Sequence of chain 1.A:
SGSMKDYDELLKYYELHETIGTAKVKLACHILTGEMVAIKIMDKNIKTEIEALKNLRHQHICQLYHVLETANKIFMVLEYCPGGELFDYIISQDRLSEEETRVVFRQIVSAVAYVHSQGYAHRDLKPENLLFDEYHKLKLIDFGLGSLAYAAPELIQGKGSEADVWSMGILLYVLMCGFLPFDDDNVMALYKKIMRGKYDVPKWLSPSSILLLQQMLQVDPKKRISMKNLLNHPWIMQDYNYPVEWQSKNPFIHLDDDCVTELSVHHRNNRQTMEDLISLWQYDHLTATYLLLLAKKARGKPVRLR

Binding-site contacts:
Ligand atom C6 contacts residue GLU91 of chain 1.A at 3.5 Å.
Ligand atom CAM contacts residue ILE21 of chain 1.A at 4.1 Å (hydrophobic).
Ligand atom CAA contacts residue LEU90 of chain 1.A at 3.5 Å (hydrophobic).
Ligand atom CAJ contacts residue ILE153 of chain 1.A at 3.6 Å (hydrophobic).
Ligand atom CAH contacts residue LEU143 of chain 1.A at 3.6 Å (hydrophobic).
Ligand atom C2 contacts residue TYR92 of chain 1.A at 4.1 Å (hydrophobic).
Ligand atom CAS contacts residue PRO94 of chain 1.A at 3.7 Å (hydrophobic).
Ligand atom OAC contacts residue LYS44 of chain 1.A at 3.3 Å (salt-bridge).
Ligand atom C2 contacts residue LEU143 of chain 1.A at 3.9 Å (hydrophobic).
Ligand atom CAF contacts residue ILE153 of chain 1.A at 3.4 Å (hydrophobic).
Ligand atom CAL contacts residue GLY96 of chain 1.A at 3.9 Å.
Ligand atom C6 contacts residue CYS93 of chain 1.A at 4.0 Å (hydrophobic).
Ligand atom NBH contacts residue VAL29 of chain 1.A at 3.9 Å.
Ligand atom CAZ contacts residue CYS93 of chain 1.A at 3.1 Å (hydrophobic).
Ligand atom CAN contacts residue TYR92 of chain 1.A at 4.1 Å (hydrophobic).
Ligand atom N1 contacts residue GLU91 of chain 1.A at 4.0 Å.
Ligand atom CAX contacts residue GLY96 of chain 1.A at 3.8 Å.
Ligand atom CAW contacts residue VAL29 of chain 1.A at 3.9 Å (hydrophobic).
Ligand atom NAV contacts residue TYR92 of chain 1.A at 3.7 Å.
Ligand atom CAF contacts residue LEU143 of chain 1.A at 3.6 Å (hydrophobic).
Ligand atom CAP contacts residue VAL29 of chain 1.A at 3.5 Å (hydrophobic).
Ligand atom C6 contacts residue ALA42 of chain 1.A at 4.1 Å (hydrophobic).
Ligand atom OAD contacts residue GLU97 of chain 1.A at 3.0 Å (salt-bridge).
Ligand atom N1 contacts residue TYR92 of chain 1.A at 3.8 Å.
Ligand atom N1 contacts residue CYS93 of chain 1.A at 3.2 Å (h-bond).
Ligand atom C2 contacts residue CYS93 of chain 1.A at 3.6 Å (hydrophobic).
Ligand atom CAL contacts residue CYS93 of chain 1.A at 3.2 Å (hydrophobic).
Ligand atom N1 contacts residue LEU143 of chain 1.A at 3.8 Å.
Ligand atom NAV contacts residue CYS93 of chain 1.A at 2.5 Å (h-bond).
Ligand atom OAC contacts residue VAL29 of chain 1.A at 3.4 Å.
Ligand atom CAA contacts residue ALA42 of chain 1.A at 3.8 Å (hydrophobic).
Ligand atom CAM contacts residue TYR92 of chain 1.A at 3.6 Å (hydrophobic).
Ligand atom CAH contacts residue GLU140 of chain 1.A at 3.8 Å.
Ligand atom CAB contacts residue LEU90 of chain 1.A at 4.0 Å (hydrophobic).
Ligand atom CAG contacts residue GLY96 of chain 1.A at 4.0 Å.
Ligand atom CAH contacts residue GLU97 of chain 1.A at 3.4 Å.
Ligand atom CAY contacts residue GLU97 of chain 1.A at 3.6 Å.
Ligand atom CBF contacts residue VAL29 of chain 1.A at 3.9 Å (hydrophobic).
Ligand atom CAF contacts residue GLU140 of chain 1.A at 3.7 Å.
Ligand atom C6 contacts residue LEU143 of chain 1.A at 4.0 Å (hydrophobic).

The small molecule below binds the protein below.
Small molecule (SMILES): CC1(C)C(=O)N([C@H]2CCc3c(O)cccc32)c2nc(Nc3cccc(CN4CCCC4)c3)ncc21